Binding-site contacts:
Ligand atom C4 contacts residue LEU151 of chain 39.Q at 4.4 Å (hydrophobic).
Ligand atom O5 contacts residue SER89 of chain 39.Q at 4.1 Å.
Ligand atom C2 contacts residue ASN87 of chain 39.Q at 2.4 Å.
Ligand atom C5 contacts residue LEU151 of chain 39.Q at 4.1 Å (hydrophobic).
Ligand atom C7 contacts residue ASN87 of chain 39.Q at 3.6 Å.
Ligand atom O6 contacts residue LEU151 of chain 39.Q at 3.4 Å.
Ligand atom C3 contacts residue ASN87 of chain 39.Q at 3.7 Å.
Ligand atom O7 contacts residue ASP85 of chain 39.Q at 4.3 Å.
Ligand atom C1 contacts residue ASN87 of chain 39.Q at 1.4 Å.
Ligand atom O7 contacts residue ASN87 of chain 39.Q at 3.9 Å.
Ligand atom O5 contacts residue SER79 of chain 39.Q at 4.4 Å.
Ligand atom N2 contacts residue ASN87 of chain 39.Q at 2.9 Å (h-bond).
Ligand atom C6 contacts residue LEU151 of chain 39.Q at 3.8 Å (hydrophobic).
Ligand atom C5 contacts residue SER89 of chain 39.Q at 4.3 Å.
Ligand atom C5 contacts residue ASN87 of chain 39.Q at 3.7 Å.
Ligand atom O5 contacts residue ASN87 of chain 39.Q at 2.3 Å (h-bond).
Ligand atom C1 contacts residue SER89 of chain 39.Q at 4.5 Å.
Ligand atom C4 contacts residue ASN87 of chain 39.Q at 4.2 Å.
Ligand atom O4 contacts residue LEU151 of chain 39.Q at 3.7 Å.

The small molecule below binds the protein below.
Small molecule (SMILES): CC(=O)N[C@@H]1[C@@H](O)[C@H](O)[C@@H](CO)O[C@H]1O

Sequence of chain 39.Q:
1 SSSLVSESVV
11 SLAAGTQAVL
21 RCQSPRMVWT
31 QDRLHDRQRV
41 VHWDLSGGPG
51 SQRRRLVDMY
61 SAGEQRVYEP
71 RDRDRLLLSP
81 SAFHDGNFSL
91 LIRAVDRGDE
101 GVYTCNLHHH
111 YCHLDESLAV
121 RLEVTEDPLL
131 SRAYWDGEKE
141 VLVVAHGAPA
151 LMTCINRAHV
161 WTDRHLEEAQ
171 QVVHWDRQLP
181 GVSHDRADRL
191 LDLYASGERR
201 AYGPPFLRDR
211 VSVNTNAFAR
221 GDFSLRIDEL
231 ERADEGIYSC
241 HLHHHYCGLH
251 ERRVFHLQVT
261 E